A small-molecule ligand and the protein it binds are described below.
Small molecule (SMILES): CC(=O)N[C@@H]1[C@@H](O)[C@H](O)[C@@H](CO)O[C@H]1O

Binding-site contacts:
Ligand atom C6 contacts residue SER289 of chain 1.E at 3.8 Å.
Ligand atom N2 contacts residue ASN287 of chain 1.E at 2.9 Å (h-bond).
Ligand atom C3 contacts residue ASN287 of chain 1.E at 3.8 Å.
Ligand atom O7 contacts residue ASN287 of chain 1.E at 3.0 Å (h-bond).
Ligand atom O6 contacts residue SER289 of chain 1.E at 4.1 Å.
Ligand atom C4 contacts residue ASN287 of chain 1.E at 4.2 Å.
Ligand atom C8 contacts residue ASN287 of chain 1.E at 4.4 Å.
Ligand atom C5 contacts residue ASN287 of chain 1.E at 3.6 Å.
Ligand atom C5 contacts residue SER289 of chain 1.E at 3.9 Å.
Ligand atom C1 contacts residue SER289 of chain 1.E at 4.0 Å.
Ligand atom C1 contacts residue ASN287 of chain 1.E at 1.4 Å.
Ligand atom O5 contacts residue ASN287 of chain 1.E at 2.3 Å (h-bond).
Ligand atom C2 contacts residue ASN287 of chain 1.E at 2.4 Å.
Ligand atom C7 contacts residue ASN287 of chain 1.E at 3.2 Å.
Ligand atom O5 contacts residue SER289 of chain 1.E at 3.2 Å (h-bond).

Sequence of chain 1.E:
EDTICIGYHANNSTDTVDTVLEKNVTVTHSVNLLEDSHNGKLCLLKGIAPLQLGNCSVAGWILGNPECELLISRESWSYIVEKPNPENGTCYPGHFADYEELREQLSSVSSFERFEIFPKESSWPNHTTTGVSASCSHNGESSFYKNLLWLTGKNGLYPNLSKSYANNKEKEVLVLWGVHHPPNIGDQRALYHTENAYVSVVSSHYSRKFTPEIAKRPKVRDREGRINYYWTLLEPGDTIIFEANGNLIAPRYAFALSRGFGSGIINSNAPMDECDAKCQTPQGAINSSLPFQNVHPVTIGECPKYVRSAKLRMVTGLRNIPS